Binding-site contacts:
Ligand atom N2 contacts residue ASN159 of chain 1.I at 2.9 Å (h-bond).
Ligand atom C5 contacts residue ASN159 of chain 1.I at 3.8 Å.
Ligand atom C1 contacts residue ASN159 of chain 1.I at 1.4 Å.
Ligand atom C2 contacts residue ASN159 of chain 1.I at 2.5 Å.
Ligand atom O7 contacts residue ARG270 of chain 1.A at 4.4 Å.
Ligand atom C8 contacts residue ARG270 of chain 1.A at 3.7 Å.
Ligand atom C7 contacts residue ASN159 of chain 1.I at 3.5 Å.
Ligand atom C8 contacts residue THR160 of chain 1.I at 3.9 Å.
Ligand atom C8 contacts residue ASN159 of chain 1.I at 3.5 Å.
Ligand atom O5 contacts residue ASN159 of chain 1.I at 2.4 Å (h-bond).
Ligand atom C3 contacts residue ASN159 of chain 1.I at 3.8 Å.
Ligand atom C1 contacts residue ARG154 of chain 1.I at 3.8 Å.
Ligand atom O7 contacts residue ASN159 of chain 1.I at 3.8 Å.
Ligand atom C4 contacts residue ASN159 of chain 1.I at 4.3 Å.
Ligand atom O5 contacts residue ARG154 of chain 1.I at 3.7 Å.

This protein binds this small molecule.
Small molecule (SMILES): CC(=O)N[C@@H]1[C@@H](O)[C@H](O)[C@@H](CO)O[C@H]1O

Sequence of chain 1.A:
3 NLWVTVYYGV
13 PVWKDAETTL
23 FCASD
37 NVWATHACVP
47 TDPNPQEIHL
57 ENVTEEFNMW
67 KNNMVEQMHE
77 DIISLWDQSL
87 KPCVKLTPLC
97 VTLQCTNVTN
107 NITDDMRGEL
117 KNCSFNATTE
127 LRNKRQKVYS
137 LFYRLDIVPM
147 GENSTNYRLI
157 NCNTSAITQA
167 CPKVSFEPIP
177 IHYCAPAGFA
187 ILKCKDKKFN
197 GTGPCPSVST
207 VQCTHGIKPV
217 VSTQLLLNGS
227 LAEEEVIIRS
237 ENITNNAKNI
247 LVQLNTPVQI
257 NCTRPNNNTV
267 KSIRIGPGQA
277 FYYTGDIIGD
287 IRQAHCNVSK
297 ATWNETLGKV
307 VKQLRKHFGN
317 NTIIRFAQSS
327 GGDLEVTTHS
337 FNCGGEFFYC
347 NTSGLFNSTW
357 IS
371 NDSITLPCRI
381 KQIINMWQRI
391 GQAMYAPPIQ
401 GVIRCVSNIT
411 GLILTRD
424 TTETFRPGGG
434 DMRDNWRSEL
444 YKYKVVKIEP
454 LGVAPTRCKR

Sequence of chain 1.I:
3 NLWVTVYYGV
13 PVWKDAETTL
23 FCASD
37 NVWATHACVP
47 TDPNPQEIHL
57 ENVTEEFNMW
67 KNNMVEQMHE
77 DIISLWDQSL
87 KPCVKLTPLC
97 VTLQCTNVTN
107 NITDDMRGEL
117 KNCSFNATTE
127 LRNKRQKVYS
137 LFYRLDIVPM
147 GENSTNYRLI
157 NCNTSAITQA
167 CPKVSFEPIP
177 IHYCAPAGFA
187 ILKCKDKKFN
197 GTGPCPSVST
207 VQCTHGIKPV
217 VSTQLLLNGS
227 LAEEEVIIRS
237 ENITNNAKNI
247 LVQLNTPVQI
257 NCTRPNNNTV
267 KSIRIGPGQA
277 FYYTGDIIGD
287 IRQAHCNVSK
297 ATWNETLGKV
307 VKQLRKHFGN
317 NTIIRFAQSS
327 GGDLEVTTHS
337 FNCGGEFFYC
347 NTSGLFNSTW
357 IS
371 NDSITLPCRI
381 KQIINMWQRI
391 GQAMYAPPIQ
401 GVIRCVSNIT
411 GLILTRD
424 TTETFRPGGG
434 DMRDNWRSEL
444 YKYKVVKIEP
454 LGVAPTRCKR